Sequence of chain 43.A:
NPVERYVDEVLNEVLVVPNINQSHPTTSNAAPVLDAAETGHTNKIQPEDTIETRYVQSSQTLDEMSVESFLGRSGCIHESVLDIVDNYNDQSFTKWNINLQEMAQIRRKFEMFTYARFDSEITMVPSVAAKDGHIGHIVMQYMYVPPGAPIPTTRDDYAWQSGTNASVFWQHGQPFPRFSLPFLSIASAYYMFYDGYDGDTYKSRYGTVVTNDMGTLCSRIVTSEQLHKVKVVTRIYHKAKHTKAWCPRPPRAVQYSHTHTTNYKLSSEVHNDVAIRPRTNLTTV

Binding-site contacts:
Ligand atom N1A contacts residue PHE179 of chain 43.A at 3.3 Å.
Ligand atom C2A contacts residue LEU217 of chain 43.A at 4.0 Å (hydrophobic).
Ligand atom N4A contacts residue PHE179 of chain 43.A at 3.5 Å.
Ligand atom N3A contacts residue TYR144 of chain 43.A at 3.2 Å.
Ligand atom C5 contacts residue MET214 of chain 43.A at 3.4 Å (hydrophobic).
Ligand atom C2A contacts residue PHE179 of chain 43.A at 3.5 Å (hydrophobic).
Ligand atom C4 contacts residue LEU100 of chain 43.A at 3.9 Å (hydrophobic).
Ligand atom C5B contacts residue LEU181 of chain 43.A at 3.6 Å (hydrophobic).
Ligand atom CM2 contacts residue ILE122 of chain 43.A at 3.8 Å (hydrophobic).
Ligand atom CM6 contacts residue LEU184 of chain 43.A at 3.7 Å (hydrophobic).
Ligand atom N1A contacts residue MET124 of chain 43.A at 3.6 Å.
Ligand atom C1B contacts residue ILE98 of chain 43.A at 3.7 Å (hydrophobic).
Ligand atom N5A contacts residue PHE179 of chain 43.A at 3.3 Å.
Ligand atom C4 contacts residue TYR190 of chain 43.A at 3.7 Å (hydrophobic).
Ligand atom N3A contacts residue PHE179 of chain 43.A at 3.7 Å.
Ligand atom CM2 contacts residue ILE77 of chain 43.A at 3.8 Å (hydrophobic).
Ligand atom O1 contacts residue LEU100 of chain 43.A at 3.7 Å.
Ligand atom CM4 contacts residue ALA166 of chain 43.A at 3.1 Å (hydrophobic).
Ligand atom CM6 contacts residue LEU181 of chain 43.A at 3.8 Å (hydrophobic).
Ligand atom CM4 contacts residue TYR142 of chain 43.A at 3.7 Å (hydrophobic).
Ligand atom CM6 contacts residue TYR144 of chain 43.A at 3.7 Å (hydrophobic).
Ligand atom N4A contacts residue TYR144 of chain 43.A at 3.7 Å.
Ligand atom N5A contacts residue LEU217 of chain 43.A at 3.6 Å.
Ligand atom C2B contacts residue ILE122 of chain 43.A at 4.0 Å (hydrophobic).
Ligand atom C1C contacts residue MET214 of chain 43.A at 3.2 Å (hydrophobic).
Ligand atom CM4 contacts residue TYR144 of chain 43.A at 3.8 Å (hydrophobic).
Ligand atom CM3 contacts residue TYR190 of chain 43.A at 3.6 Å (hydrophobic).
Ligand atom C4 contacts residue MET214 of chain 43.A at 3.7 Å (hydrophobic).
Ligand atom N2 contacts residue LEU100 of chain 43.A at 3.8 Å.
Ligand atom C1B contacts residue LEU181 of chain 43.A at 4.0 Å (hydrophobic).
Ligand atom C6B contacts residue ILE98 of chain 43.A at 3.8 Å (hydrophobic).
Ligand atom O1B contacts residue ILE98 of chain 43.A at 3.2 Å.
Ligand atom O1 contacts residue MET214 of chain 43.A at 3.2 Å.
Ligand atom N1A contacts residue LEU217 of chain 43.A at 3.3 Å.
Ligand atom CM4 contacts residue VAL168 of chain 43.A at 3.9 Å (hydrophobic).
Ligand atom N2 contacts residue MET214 of chain 43.A at 3.8 Å.
Ligand atom C3 contacts residue LEU100 of chain 43.A at 3.8 Å (hydrophobic).
Ligand atom N5A contacts residue MET124 of chain 43.A at 3.9 Å.
Ligand atom C5B contacts residue TYR144 of chain 43.A at 3.8 Å (hydrophobic).
Ligand atom C6B contacts residue LEU181 of chain 43.A at 3.5 Å (hydrophobic).

This small molecule binds to this protein.
Small molecule (SMILES): Cc1cc(CCCOc2c(C)cc(-c3nnn(C)n3)cc2C)on1